Binding-site contacts:
Ligand atom C4 contacts residue LEU100 of chain 1.A at 3.9 Å (hydrophobic).
Ligand atom C13 contacts residue LYS103 of chain 1.A at 4.0 Å.
Ligand atom OE contacts residue LEU234 of chain 1.A at 3.8 Å.
Ligand atom C4 contacts residue TYR181 of chain 1.A at 3.5 Å (hydrophobic).
Ligand atom CC contacts residue VAL179 of chain 1.A at 3.6 Å (hydrophobic).
Ligand atom C6 contacts residue TYR188 of chain 1.A at 4.0 Å (hydrophobic).
Ligand atom OE contacts residue PHE227 of chain 1.A at 3.5 Å.
Ligand atom C9 contacts residue VAL106 of chain 1.A at 3.9 Å (hydrophobic).
Ligand atom N8 contacts residue TYR188 of chain 1.A at 3.3 Å.
Ligand atom CB contacts residue GLY190 of chain 1.A at 4.0 Å.
Ligand atom OE contacts residue HIS235 of chain 1.A at 4.1 Å.
Ligand atom CC contacts residue VAL189 of chain 1.A at 4.0 Å (hydrophobic).
Ligand atom C12 contacts residue HIS235 of chain 1.A at 3.5 Å.
Ligand atom C11 contacts residue LEU100 of chain 1.A at 4.0 Å (hydrophobic).
Ligand atom C13 contacts residue LEU100 of chain 1.A at 4.1 Å (hydrophobic).
Ligand atom N14 contacts residue LYS103 of chain 1.A at 4.1 Å.
Ligand atom C11 contacts residue PRO236 of chain 1.A at 4.1 Å (hydrophobic).
Ligand atom CD contacts residue TYR188 of chain 1.A at 3.4 Å (hydrophobic).
Ligand atom C6 contacts residue TYR181 of chain 1.A at 4.0 Å (hydrophobic).
Ligand atom C12 contacts residue LEU100 of chain 1.A at 4.1 Å (hydrophobic).
Ligand atom N3 contacts residue TYR181 of chain 1.A at 3.8 Å.
Ligand atom CC contacts residue GLY190 of chain 1.A at 3.1 Å.
Ligand atom CB contacts residue TYR181 of chain 1.A at 4.0 Å (hydrophobic).
Ligand atom C12 contacts residue TYR318 of chain 1.A at 3.5 Å (hydrophobic).
Ligand atom CD contacts residue TRP229 of chain 1.A at 3.8 Å (hydrophobic).
Ligand atom C7 contacts residue TYR188 of chain 1.A at 3.9 Å (hydrophobic).
Ligand atom C11 contacts residue TYR318 of chain 1.A at 3.4 Å (hydrophobic).
Ligand atom C11 contacts residue HIS235 of chain 1.A at 3.0 Å.
Ligand atom OE contacts residue VAL106 of chain 1.A at 3.7 Å.
Ligand atom N3 contacts residue LEU100 of chain 1.A at 3.7 Å.
Ligand atom CA contacts residue VAL179 of chain 1.A at 3.9 Å (hydrophobic).
Ligand atom CB contacts residue VAL179 of chain 1.A at 3.5 Å (hydrophobic).
Ligand atom C13 contacts residue LYS101 of chain 1.A at 3.3 Å.
Ligand atom C12 contacts residue PRO236 of chain 1.A at 3.8 Å (hydrophobic).
Ligand atom C15 contacts residue LEU100 of chain 1.A at 4.0 Å (hydrophobic).
Ligand atom N14 contacts residue LYS101 of chain 1.A at 3.9 Å.
Ligand atom C10 contacts residue LEU100 of chain 1.A at 3.9 Å (hydrophobic).
Ligand atom C5 contacts residue TYR181 of chain 1.A at 3.3 Å (hydrophobic).
Ligand atom CD contacts residue LEU234 of chain 1.A at 4.1 Å (hydrophobic).
Ligand atom CB contacts residue TYR188 of chain 1.A at 3.4 Å (hydrophobic).

The protein below binds the small molecule below.
Small molecule (SMILES): Cc1ccnc2c1NC(=O)c1cccnc1N2C1CC1

Sequence of chain 1.A:
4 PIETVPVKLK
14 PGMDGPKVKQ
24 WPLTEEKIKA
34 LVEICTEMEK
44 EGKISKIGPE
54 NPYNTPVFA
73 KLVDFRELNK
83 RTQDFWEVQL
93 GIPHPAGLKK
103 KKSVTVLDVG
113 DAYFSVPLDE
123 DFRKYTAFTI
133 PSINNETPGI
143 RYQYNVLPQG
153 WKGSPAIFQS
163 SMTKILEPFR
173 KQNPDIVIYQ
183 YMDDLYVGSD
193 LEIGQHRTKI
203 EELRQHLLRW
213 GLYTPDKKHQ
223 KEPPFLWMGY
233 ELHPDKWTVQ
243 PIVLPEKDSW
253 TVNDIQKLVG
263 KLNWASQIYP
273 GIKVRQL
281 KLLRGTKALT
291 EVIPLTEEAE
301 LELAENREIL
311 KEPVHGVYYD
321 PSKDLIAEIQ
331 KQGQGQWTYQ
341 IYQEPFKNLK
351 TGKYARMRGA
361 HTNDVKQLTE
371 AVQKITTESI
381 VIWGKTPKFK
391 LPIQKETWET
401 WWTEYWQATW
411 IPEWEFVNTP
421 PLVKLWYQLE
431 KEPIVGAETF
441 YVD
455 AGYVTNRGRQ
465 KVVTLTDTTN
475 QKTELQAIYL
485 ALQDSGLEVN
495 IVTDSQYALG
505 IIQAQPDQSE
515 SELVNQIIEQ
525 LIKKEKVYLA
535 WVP